Binding-site contacts:
Ligand atom O2 contacts residue MET311 of chain 1.A at 3.4 Å.
Ligand atom C9 contacts residue GLY359 of chain 1.A at 3.8 Å.
Ligand atom O1 contacts residue ALA358 of chain 1.A at 3.3 Å (h-bond).
Ligand atom C6 contacts residue MET362 of chain 1.A at 3.7 Å (hydrophobic).
Ligand atom C5 contacts residue MET362 of chain 1.A at 3.8 Å (hydrophobic).
Ligand atom O4 contacts residue VAL355 of chain 1.A at 3.8 Å.
Ligand atom C4 contacts residue ALA358 of chain 1.A at 3.8 Å (hydrophobic).
Ligand atom C1 contacts residue THR352 of chain 1.A at 3.6 Å.
Ligand atom C11 contacts residue THR314 of chain 1.A at 3.5 Å.
Ligand atom O3 contacts residue MET311 of chain 1.A at 3.3 Å (h-bond).
Ligand atom C9 contacts residue ASP394 of chain 1.A at 3.6 Å.
Ligand atom C8 contacts residue MET362 of chain 1.A at 3.5 Å (hydrophobic).
Ligand atom C7 contacts residue ASN401 of chain 1.A at 3.5 Å.
Ligand atom C3 contacts residue THR314 of chain 1.A at 3.7 Å.
Ligand atom O5 contacts residue GLY357 of chain 1.A at 3.5 Å (h-bond).
Ligand atom C9 contacts residue ARG397 of chain 1.A at 3.2 Å.
Ligand atom C6 contacts residue THR352 of chain 1.A at 3.4 Å.
Ligand atom C9 contacts residue VAL355 of chain 1.A at 3.7 Å (hydrophobic).
Ligand atom C11 contacts residue ARG397 of chain 1.A at 3.5 Å.
Ligand atom C6 contacts residue SER349 of chain 1.A at 3.8 Å.
Ligand atom O4 contacts residue GLY354 of chain 1.A at 3.5 Å.
Ligand atom O1 contacts residue GLY359 of chain 1.A at 2.6 Å (h-bond).
Ligand atom O5 contacts residue VAL355 of chain 1.A at 2.9 Å (h-bond).
Ligand atom C10 contacts residue SER278 of chain 1.A at 3.3 Å.
Ligand atom C7 contacts residue THR314 of chain 1.A at 3.7 Å.
Ligand atom C6 contacts residue MET311 of chain 1.A at 3.7 Å (hydrophobic).
Ligand atom O5 contacts residue ASP394 of chain 1.A at 3.3 Å (salt-bridge).
Ligand atom C3 contacts residue THR352 of chain 1.A at 3.5 Å.
Ligand atom C2 contacts residue ALA358 of chain 1.A at 3.5 Å (hydrophobic).
Ligand atom C3 contacts residue MET311 of chain 1.A at 3.5 Å (hydrophobic).
Ligand atom O3 contacts residue ASN401 of chain 1.A at 3.4 Å (h-bond).
Ligand atom C6 contacts residue THR314 of chain 1.A at 3.8 Å.
Ligand atom C8 contacts residue THR352 of chain 1.A at 3.2 Å.
Ligand atom N contacts residue THR398 of chain 1.A at 2.7 Å (h-bond).
Ligand atom O3 contacts residue SER278 of chain 1.A at 2.3 Å (h-bond).
Ligand atom O1 contacts residue ARG397 of chain 1.A at 2.6 Å (salt-bridge).
Ligand atom O4 contacts residue SER278 of chain 1.A at 3.6 Å.
Ligand atom N contacts residue ASP394 of chain 1.A at 2.8 Å (salt-bridge).
Ligand atom C5 contacts residue THR352 of chain 1.A at 3.3 Å.
Ligand atom C2 contacts residue THR352 of chain 1.A at 3.5 Å.

The protein below binds the small molecule below.
Small molecule (SMILES): N[C@H](C(=O)O)[C@H](OCc1ccccc1)C(=O)O

Sequence of chain 1.A:
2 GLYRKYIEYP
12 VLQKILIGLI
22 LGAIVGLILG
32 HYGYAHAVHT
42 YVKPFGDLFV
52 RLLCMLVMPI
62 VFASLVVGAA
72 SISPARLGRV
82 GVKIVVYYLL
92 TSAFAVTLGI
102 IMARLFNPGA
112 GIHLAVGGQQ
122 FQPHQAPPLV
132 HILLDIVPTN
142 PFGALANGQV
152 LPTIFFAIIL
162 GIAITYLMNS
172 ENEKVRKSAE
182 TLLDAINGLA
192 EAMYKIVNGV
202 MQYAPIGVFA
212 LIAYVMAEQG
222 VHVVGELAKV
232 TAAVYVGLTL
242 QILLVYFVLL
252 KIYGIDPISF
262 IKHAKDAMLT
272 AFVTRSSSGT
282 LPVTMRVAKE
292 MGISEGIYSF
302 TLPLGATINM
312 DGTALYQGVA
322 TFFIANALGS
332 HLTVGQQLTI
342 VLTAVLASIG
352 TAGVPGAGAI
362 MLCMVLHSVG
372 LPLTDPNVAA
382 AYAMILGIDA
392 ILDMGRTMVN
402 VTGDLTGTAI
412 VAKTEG